A protein and the small-molecule ligand that binds it are described below.
Small molecule (SMILES): CC(=O)N[C@H]1[C@H](O[C@H]2[C@H](O)[C@@H](NC(C)=O)CO[C@@H]2CO)O[C@H](CO)[C@@H](O[C@@H]2O[C@H](CO)[C@@H](O)[C@H](O)[C@@H]2O)[C@@H]1O

Sequence of chain 1.B:
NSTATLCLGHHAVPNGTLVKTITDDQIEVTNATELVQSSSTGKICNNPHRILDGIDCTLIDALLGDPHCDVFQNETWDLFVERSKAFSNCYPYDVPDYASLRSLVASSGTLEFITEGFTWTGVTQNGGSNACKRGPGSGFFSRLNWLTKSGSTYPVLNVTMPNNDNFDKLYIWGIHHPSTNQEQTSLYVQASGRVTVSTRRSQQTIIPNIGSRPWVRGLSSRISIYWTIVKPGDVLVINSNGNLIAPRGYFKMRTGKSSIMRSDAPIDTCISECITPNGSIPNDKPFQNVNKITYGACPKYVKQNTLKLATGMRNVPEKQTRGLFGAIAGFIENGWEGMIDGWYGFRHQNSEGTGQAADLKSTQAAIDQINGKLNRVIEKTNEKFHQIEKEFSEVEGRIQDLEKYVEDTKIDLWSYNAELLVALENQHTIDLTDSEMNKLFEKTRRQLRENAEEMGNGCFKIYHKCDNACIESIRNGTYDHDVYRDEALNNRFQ

Binding-site contacts:
Ligand atom C4 contacts residue ASN285 of chain 1.B at 4.3 Å.
Ligand atom C3 contacts residue ASN285 of chain 1.B at 3.8 Å.
Ligand atom C8 contacts residue ASN285 of chain 1.B at 4.1 Å.
Ligand atom O5 contacts residue ASN285 of chain 1.B at 2.5 Å (h-bond).
Ligand atom O5 contacts residue ASN298 of chain 1.B at 4.5 Å.
Ligand atom C2 contacts residue ASN285 of chain 1.B at 2.5 Å.
Ligand atom O6 contacts residue ASN285 of chain 1.B at 4.1 Å.
Ligand atom C1 contacts residue ASN298 of chain 1.B at 4.4 Å.
Ligand atom C3 contacts residue VAL297 of chain 1.B at 4.3 Å (hydrophobic).
Ligand atom O6 contacts residue ASN298 of chain 1.B at 4.5 Å.
Ligand atom C1 contacts residue ASN285 of chain 1.B at 1.4 Å.
Ligand atom C1 contacts residue VAL297 of chain 1.B at 4.2 Å (hydrophobic).
Ligand atom C5 contacts residue ASN285 of chain 1.B at 3.7 Å.
Ligand atom C8 contacts residue GLU398 of chain 1.B at 3.7 Å.
Ligand atom C8 contacts residue VAL297 of chain 1.B at 4.0 Å (hydrophobic).
Ligand atom N2 contacts residue ASN285 of chain 1.B at 2.8 Å (h-bond).
Ligand atom N2 contacts residue VAL297 of chain 1.B at 3.5 Å (h-bond).
Ligand atom C7 contacts residue VAL297 of chain 1.B at 4.3 Å (hydrophobic).
Ligand atom O7 contacts residue ASN285 of chain 1.B at 3.1 Å (h-bond).
Ligand atom C8 contacts residue SER45 of chain 1.B at 3.9 Å.
Ligand atom C7 contacts residue ASN285 of chain 1.B at 3.0 Å.
Ligand atom C5 contacts residue ASN298 of chain 1.B at 4.4 Å.
Ligand atom C2 contacts residue VAL297 of chain 1.B at 4.3 Å (hydrophobic).